Sequence of chain 2.C:
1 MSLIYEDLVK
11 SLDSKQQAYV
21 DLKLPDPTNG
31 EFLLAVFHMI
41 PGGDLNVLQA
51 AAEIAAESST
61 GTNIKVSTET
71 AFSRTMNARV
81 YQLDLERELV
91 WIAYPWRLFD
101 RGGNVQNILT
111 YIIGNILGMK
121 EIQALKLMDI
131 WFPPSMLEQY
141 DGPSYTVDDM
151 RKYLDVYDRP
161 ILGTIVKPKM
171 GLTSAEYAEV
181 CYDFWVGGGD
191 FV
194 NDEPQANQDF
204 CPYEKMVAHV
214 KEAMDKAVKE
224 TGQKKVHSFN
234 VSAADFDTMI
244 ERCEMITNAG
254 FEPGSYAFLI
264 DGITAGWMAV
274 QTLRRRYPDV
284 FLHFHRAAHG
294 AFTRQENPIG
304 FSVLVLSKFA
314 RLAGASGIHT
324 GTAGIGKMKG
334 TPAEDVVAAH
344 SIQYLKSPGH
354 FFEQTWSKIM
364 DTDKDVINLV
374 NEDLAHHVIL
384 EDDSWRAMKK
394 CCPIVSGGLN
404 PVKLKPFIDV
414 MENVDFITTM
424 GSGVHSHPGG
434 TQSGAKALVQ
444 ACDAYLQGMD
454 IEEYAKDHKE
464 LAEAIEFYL

Binding-site contacts:
Ligand atom O7 contacts residue MG1 of chain 2.S at 2.6 Å.
Ligand atom O3 contacts residue GLU196 of chain 2.D at 3.0 Å (salt-bridge).
Ligand atom O1 contacts residue LYS167 of chain 2.D at 3.1 Å (salt-bridge).
Ligand atom O4 contacts residue SER399 of chain 2.D at 3.1 Å (h-bond).
Ligand atom O3 contacts residue HIS288 of chain 2.D at 2.8 Å (h-bond).
Ligand atom C contacts residue MG1 of chain 2.S at 3.0 Å.
Ligand atom O3 contacts residue ASN115 of chain 2.C at 2.9 Å (h-bond).
Ligand atom O2 contacts residue ASP195 of chain 2.D at 3.2 Å (salt-bridge).
Ligand atom O2 contacts residue KCX193 of chain 2.D at 2.7 Å (h-bond).
Ligand atom O6 contacts residue ASN115 of chain 2.C at 3.4 Å (h-bond).
Ligand atom O7 contacts residue LYS169 of chain 2.D at 2.9 Å (salt-bridge).
Ligand atom O2 contacts residue LYS167 of chain 2.D at 3.2 Å (salt-bridge).
Ligand atom O2P contacts residue GLY424 of chain 2.D at 2.8 Å (h-bond).
Ligand atom O5P contacts residue HIS322 of chain 2.D at 3.1 Å (h-bond).
Ligand atom C contacts residue ASN115 of chain 2.C at 3.3 Å.
Ligand atom O5P contacts residue SER399 of chain 2.D at 3.3 Å (h-bond).
Ligand atom O1P contacts residue LYS330 of chain 2.D at 2.7 Å (salt-bridge).
Ligand atom O1P contacts residue GLY401 of chain 2.D at 3.0 Å (h-bond).
Ligand atom C3 contacts residue MG1 of chain 2.S at 3.1 Å.
Ligand atom C5 contacts residue ASN115 of chain 2.C at 3.6 Å.
Ligand atom O6P contacts residue ARG289 of chain 2.D at 2.9 Å (salt-bridge).
Ligand atom O6 contacts residue LYS330 of chain 2.D at 3.1 Å (salt-bridge).
Ligand atom O6P contacts residue HIS322 of chain 2.D at 3.6 Å.
Ligand atom C1 contacts residue SER399 of chain 2.D at 3.3 Å.
Ligand atom C2 contacts residue MG1 of chain 2.S at 2.9 Å.
Ligand atom O4 contacts residue GLY400 of chain 2.D at 3.0 Å (h-bond).
Ligand atom O3P contacts residue GLY424 of chain 2.D at 3.5 Å.
Ligand atom C3 contacts residue KCX193 of chain 2.D at 3.2 Å.
Ligand atom O3P contacts residue LYS167 of chain 2.D at 3.5 Å (salt-bridge).
Ligand atom O3P contacts residue SER425 of chain 2.D at 2.9 Å (h-bond).
Ligand atom O7 contacts residue LYS167 of chain 2.D at 2.9 Å (salt-bridge).
Ligand atom O3 contacts residue MG1 of chain 2.S at 2.3 Å.
Ligand atom C contacts residue LYS167 of chain 2.D at 3.4 Å.
Ligand atom O3 contacts residue KCX193 of chain 2.D at 3.0 Å (h-bond).
Ligand atom O1 contacts residue ILE165 of chain 2.D at 3.5 Å.
Ligand atom O7 contacts residue ASP195 of chain 2.D at 3.4 Å (salt-bridge).
Ligand atom O3P contacts residue THR62 of chain 2.C at 2.7 Å (h-bond).
Ligand atom O7 contacts residue ASN115 of chain 2.C at 3.2 Å (h-bond).
Ligand atom O2 contacts residue MG1 of chain 2.S at 2.2 Å.
Ligand atom O4P contacts residue ARG289 of chain 2.D at 3.0 Å (salt-bridge).

Sequence of chain 2.D:
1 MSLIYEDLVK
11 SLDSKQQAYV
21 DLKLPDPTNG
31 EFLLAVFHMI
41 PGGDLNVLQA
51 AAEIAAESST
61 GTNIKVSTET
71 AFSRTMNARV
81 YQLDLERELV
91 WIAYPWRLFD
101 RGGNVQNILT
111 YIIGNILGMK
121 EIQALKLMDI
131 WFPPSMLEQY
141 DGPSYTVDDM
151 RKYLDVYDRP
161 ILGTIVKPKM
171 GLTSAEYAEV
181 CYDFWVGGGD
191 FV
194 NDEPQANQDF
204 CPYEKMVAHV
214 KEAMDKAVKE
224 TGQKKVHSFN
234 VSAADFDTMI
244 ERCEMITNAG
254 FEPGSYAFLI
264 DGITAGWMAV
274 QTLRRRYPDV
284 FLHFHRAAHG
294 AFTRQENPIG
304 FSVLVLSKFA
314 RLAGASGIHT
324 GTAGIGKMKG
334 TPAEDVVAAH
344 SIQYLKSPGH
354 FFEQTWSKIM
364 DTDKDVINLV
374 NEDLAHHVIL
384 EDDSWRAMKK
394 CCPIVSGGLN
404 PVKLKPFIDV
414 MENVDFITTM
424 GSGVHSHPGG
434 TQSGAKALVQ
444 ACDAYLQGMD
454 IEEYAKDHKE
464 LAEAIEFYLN

This small molecule binds to this protein.
Small molecule (SMILES): O=C(O)[C@@](O)(COP(=O)(O)O)[C@H](O)[C@H](O)COP(=O)(O)O